Sequence of chain 1.A:
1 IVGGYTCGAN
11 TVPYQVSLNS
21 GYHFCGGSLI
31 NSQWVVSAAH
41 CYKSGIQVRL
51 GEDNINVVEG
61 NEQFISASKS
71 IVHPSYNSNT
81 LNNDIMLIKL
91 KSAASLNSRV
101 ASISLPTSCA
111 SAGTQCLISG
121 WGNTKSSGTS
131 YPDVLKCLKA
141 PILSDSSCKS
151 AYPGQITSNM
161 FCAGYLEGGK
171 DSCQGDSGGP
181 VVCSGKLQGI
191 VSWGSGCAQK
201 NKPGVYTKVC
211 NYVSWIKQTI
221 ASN

A small-molecule ligand and the protein it binds are described below.
Small molecule (SMILES): Cc1[nH]c2ccccc2c1CCN

Binding-site contacts:
Ligand atom N1 contacts residue GLN174 of chain 1.A at 4.0 Å.
Ligand atom N2 contacts residue ASP171 of chain 1.A at 3.2 Å (salt-bridge).
Ligand atom C4 contacts residue GLN174 of chain 1.A at 4.2 Å.
Ligand atom N2 contacts residue GLY196 of chain 1.A at 4.4 Å.
Ligand atom N1 contacts residue SER177 of chain 1.A at 3.7 Å.
Ligand atom N2 contacts residue SER172 of chain 1.A at 2.9 Å (h-bond).
Ligand atom C10 contacts residue GLY194 of chain 1.A at 3.5 Å.
Ligand atom C6 contacts residue CYS197 of chain 1.A at 4.0 Å (hydrophobic).
Ligand atom C8 contacts residue GLN174 of chain 1.A at 3.6 Å.
Ligand atom C5 contacts residue CYS197 of chain 1.A at 3.7 Å (hydrophobic).
Ligand atom C11 contacts residue GLY196 of chain 1.A at 4.0 Å.
Ligand atom C2 contacts residue TRP193 of chain 1.A at 4.3 Å (hydrophobic).
Ligand atom C1 contacts residue TRP193 of chain 1.A at 4.0 Å (hydrophobic).
Ligand atom C11 contacts residue ASP171 of chain 1.A at 4.4 Å.
Ligand atom C1 contacts residue VAL191 of chain 1.A at 3.7 Å (hydrophobic).
Ligand atom N2 contacts residue TRP193 of chain 1.A at 4.0 Å.
Ligand atom C9 contacts residue CYS173 of chain 1.A at 4.4 Å (hydrophobic).
Ligand atom C5 contacts residue GLY194 of chain 1.A at 4.3 Å.
Ligand atom C1 contacts residue SER192 of chain 1.A at 3.4 Å.
Ligand atom C4 contacts residue GLY196 of chain 1.A at 4.4 Å.
Ligand atom C2 contacts residue CYS173 of chain 1.A at 4.2 Å (hydrophobic).
Ligand atom C11 contacts residue CYS173 of chain 1.A at 3.7 Å (hydrophobic).
Ligand atom C4 contacts residue CYS173 of chain 1.A at 4.4 Å (hydrophobic).
Ligand atom C1 contacts residue SER177 of chain 1.A at 3.4 Å.
Ligand atom C6 contacts residue GLY196 of chain 1.A at 4.2 Å.
Ligand atom C7 contacts residue GLN174 of chain 1.A at 4.0 Å.
Ligand atom C10 contacts residue GLY196 of chain 1.A at 4.1 Å.
Ligand atom C10 contacts residue TRP193 of chain 1.A at 3.4 Å (hydrophobic).
Ligand atom C9 contacts residue GLN174 of chain 1.A at 3.9 Å.
Ligand atom C11 contacts residue SER172 of chain 1.A at 3.0 Å.
Ligand atom C5 contacts residue GLY196 of chain 1.A at 3.5 Å.
Ligand atom C3 contacts residue CYS173 of chain 1.A at 4.4 Å (hydrophobic).
Ligand atom N1 contacts residue CYS173 of chain 1.A at 4.3 Å.
Ligand atom C2 contacts residue SER192 of chain 1.A at 4.2 Å.
Ligand atom N2 contacts residue GLY204 of chain 1.A at 3.7 Å.
Ligand atom C2 contacts residue SER177 of chain 1.A at 4.0 Å.
Ligand atom C3 contacts residue GLY194 of chain 1.A at 4.2 Å.
Ligand atom C3 contacts residue TRP193 of chain 1.A at 4.2 Å (hydrophobic).
Ligand atom C11 contacts residue CYS197 of chain 1.A at 4.4 Å (hydrophobic).
Ligand atom N2 contacts residue CYS173 of chain 1.A at 4.4 Å.